Binding-site contacts:
Ligand atom N6 contacts residue LEU207 of chain 1.A at 3.6 Å.
Ligand atom C2 contacts residue CYS146 of chain 1.A at 3.3 Å (hydrophobic).
Ligand atom CG contacts residue GLN93 of chain 1.A at 3.1 Å.
Ligand atom N6 contacts residue ASP178 of chain 1.A at 3.0 Å (salt-bridge).
Ligand atom N6 contacts residue PRO203 of chain 1.A at 3.2 Å (h-bond).
Ligand atom N contacts residue HIS103 of chain 1.A at 2.6 Å (h-bond).
Ligand atom C1' contacts residue GLU147 of chain 1.A at 3.3 Å.
Ligand atom N1 contacts residue ALA179 of chain 1.A at 3.0 Å (h-bond).
Ligand atom C4' contacts residue GLU147 of chain 1.A at 3.6 Å.
Ligand atom CE contacts residue ASP127 of chain 1.A at 3.3 Å.
Ligand atom N6 contacts residue THR206 of chain 1.A at 3.4 Å (h-bond).
Ligand atom O3' contacts residue VAL152 of chain 1.A at 3.3 Å.
Ligand atom N3 contacts residue GLY124 of chain 1.A at 3.5 Å.
Ligand atom CB contacts residue GLN93 of chain 1.A at 3.3 Å.
Ligand atom C2' contacts residue GLU147 of chain 1.A at 3.4 Å.
Ligand atom CA contacts residue ASP127 of chain 1.A at 2.7 Å.
Ligand atom O4' contacts residue GLY124 of chain 1.A at 3.4 Å.
Ligand atom O2' contacts residue GLU147 of chain 1.A at 2.6 Å (salt-bridge).
Ligand atom CA contacts residue HIS103 of chain 1.A at 3.4 Å.
Ligand atom C8 contacts residue SER198 of chain 1.A at 3.6 Å.
Ligand atom C5' contacts residue ASP196 of chain 1.A at 3.5 Å.
Ligand atom N7 contacts residue PRO203 of chain 1.A at 3.3 Å.
Ligand atom N contacts residue TYR102 of chain 1.A at 3.7 Å.
Ligand atom O3' contacts residue GLU147 of chain 1.A at 2.7 Å (salt-bridge).
Ligand atom N3 contacts residue CYS146 of chain 1.A at 3.7 Å.
Ligand atom C4 contacts residue ILE148 of chain 1.A at 3.7 Å (hydrophobic).
Ligand atom C5' contacts residue GLN93 of chain 1.A at 3.6 Å.
Ligand atom N contacts residue ASP196 of chain 1.A at 2.5 Å (salt-bridge).
Ligand atom CG contacts residue ASP196 of chain 1.A at 3.7 Å.
Ligand atom C3' contacts residue GLU147 of chain 1.A at 3.6 Å.
Ligand atom C2 contacts residue ILE148 of chain 1.A at 3.3 Å (hydrophobic).
Ligand atom SD contacts residue ASP127 of chain 1.A at 3.4 Å (salt-bridge).
Ligand atom N3 contacts residue ILE148 of chain 1.A at 3.2 Å (h-bond).
Ligand atom N contacts residue ASP127 of chain 1.A at 2.9 Å (salt-bridge).
Ligand atom N7 contacts residue ALA204 of chain 1.A at 3.2 Å (h-bond).
Ligand atom O2' contacts residue GLN72 of chain 1.A at 3.1 Å (h-bond).
Ligand atom O4' contacts residue ASP196 of chain 1.A at 3.6 Å.
Ligand atom C5' contacts residue SER198 of chain 1.A at 3.6 Å.
Ligand atom CB contacts residue TYR264 of chain 1.A at 3.6 Å (hydrophobic).
Ligand atom CB contacts residue ASP196 of chain 1.A at 3.5 Å.

A protein and the small-molecule ligand that binds it are described below.
Small molecule (SMILES): C[S@@H](CCCN)C[C@H]1O[C@@H](n2cnc3c(N)ncnc32)[C@H](O)[C@@H]1O

Sequence of chain 1.A:
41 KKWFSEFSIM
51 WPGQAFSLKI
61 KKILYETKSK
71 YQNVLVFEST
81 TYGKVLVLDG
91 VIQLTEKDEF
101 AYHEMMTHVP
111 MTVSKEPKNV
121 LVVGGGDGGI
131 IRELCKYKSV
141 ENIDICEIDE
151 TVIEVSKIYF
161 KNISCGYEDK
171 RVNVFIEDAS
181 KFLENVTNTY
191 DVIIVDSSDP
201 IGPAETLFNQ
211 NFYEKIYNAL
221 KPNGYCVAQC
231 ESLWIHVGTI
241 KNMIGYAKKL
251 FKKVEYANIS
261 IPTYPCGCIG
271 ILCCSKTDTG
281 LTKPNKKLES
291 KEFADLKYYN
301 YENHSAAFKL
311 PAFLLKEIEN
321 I